This small molecule binds to this protein.
Small molecule (SMILES): O=C(O)CCl

Sequence of chain 1.A:
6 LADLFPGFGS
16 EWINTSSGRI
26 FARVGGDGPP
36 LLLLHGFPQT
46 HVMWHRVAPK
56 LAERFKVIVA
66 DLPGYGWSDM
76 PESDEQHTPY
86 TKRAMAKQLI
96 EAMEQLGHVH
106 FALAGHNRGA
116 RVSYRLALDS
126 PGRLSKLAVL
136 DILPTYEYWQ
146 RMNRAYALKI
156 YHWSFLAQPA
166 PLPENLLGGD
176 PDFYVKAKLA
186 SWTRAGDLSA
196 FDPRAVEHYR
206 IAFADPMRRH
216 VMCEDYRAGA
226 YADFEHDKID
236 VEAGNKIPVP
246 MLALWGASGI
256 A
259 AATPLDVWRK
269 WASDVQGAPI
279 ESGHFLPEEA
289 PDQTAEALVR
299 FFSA

Binding-site contacts:
Ligand atom O1 contacts residue ARG116 of chain 1.A at 3.8 Å.
Ligand atom C2 contacts residue ASN112 of chain 1.A at 3.1 Å.
Ligand atom C1 contacts residue TRP158 of chain 1.A at 4.0 Å (hydrophobic).
Ligand atom C1 contacts residue ARG116 of chain 1.A at 3.6 Å.
Ligand atom C2 contacts residue HIS282 of chain 1.A at 4.1 Å.
Ligand atom CL1 contacts residue TRP187 of chain 1.A at 3.7 Å.
Ligand atom O1 contacts residue ARG113 of chain 1.A at 2.7 Å (salt-bridge).
Ligand atom CL1 contacts residue TRP158 of chain 1.A at 4.0 Å.
Ligand atom CL1 contacts residue ASN112 of chain 1.A at 3.3 Å.
Ligand atom C1 contacts residue ASN112 of chain 1.A at 3.5 Å.
Ligand atom C2 contacts residue TYR221 of chain 1.A at 4.2 Å (hydrophobic).
Ligand atom O2 contacts residue ARG116 of chain 1.A at 2.9 Å (salt-bridge).
Ligand atom O2 contacts residue ARG113 of chain 1.A at 3.7 Å.
Ligand atom C2 contacts residue ARG116 of chain 1.A at 4.2 Å.
Ligand atom C2 contacts residue ILE255 of chain 1.A at 4.2 Å (hydrophobic).
Ligand atom CL1 contacts residue TYR221 of chain 1.A at 3.4 Å.
Ligand atom O1 contacts residue TRP158 of chain 1.A at 3.7 Å.
Ligand atom O2 contacts residue ASN112 of chain 1.A at 3.3 Å.
Ligand atom O1 contacts residue TYR221 of chain 1.A at 2.8 Å (h-bond).
Ligand atom C2 contacts residue TRP158 of chain 1.A at 4.3 Å (hydrophobic).
Ligand atom C1 contacts residue TYR221 of chain 1.A at 3.8 Å (hydrophobic).
Ligand atom O2 contacts residue ILE137 of chain 1.A at 3.9 Å.
Ligand atom C1 contacts residue ARG113 of chain 1.A at 3.7 Å.
Ligand atom O1 contacts residue ASN112 of chain 1.A at 3.8 Å.
Ligand atom O2 contacts residue TRP158 of chain 1.A at 4.4 Å.
Ligand atom CL1 contacts residue HIS157 of chain 1.A at 3.4 Å.
Ligand atom CL1 contacts residue ILE255 of chain 1.A at 3.6 Å.